Sequence of chain 1.A:
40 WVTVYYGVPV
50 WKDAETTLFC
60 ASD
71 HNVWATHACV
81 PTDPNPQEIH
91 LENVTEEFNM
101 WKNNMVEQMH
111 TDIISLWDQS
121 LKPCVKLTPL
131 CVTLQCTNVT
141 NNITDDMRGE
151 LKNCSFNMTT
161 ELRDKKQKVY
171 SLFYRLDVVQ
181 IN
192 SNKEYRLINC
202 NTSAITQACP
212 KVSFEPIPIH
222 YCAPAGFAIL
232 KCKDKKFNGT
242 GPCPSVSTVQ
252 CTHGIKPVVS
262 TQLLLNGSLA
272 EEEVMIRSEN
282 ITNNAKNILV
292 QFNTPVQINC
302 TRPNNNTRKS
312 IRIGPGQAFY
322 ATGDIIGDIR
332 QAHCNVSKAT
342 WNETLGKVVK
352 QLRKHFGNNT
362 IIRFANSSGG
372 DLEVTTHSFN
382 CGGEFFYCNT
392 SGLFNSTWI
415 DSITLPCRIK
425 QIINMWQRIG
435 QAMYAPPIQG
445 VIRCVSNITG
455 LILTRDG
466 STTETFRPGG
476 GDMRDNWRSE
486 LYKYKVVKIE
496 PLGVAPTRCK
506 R

Binding-site contacts:
Ligand atom C8 contacts residue ASN141 of chain 1.A at 3.4 Å.
Ligand atom O7 contacts residue ASN142 of chain 1.A at 4.1 Å.
Ligand atom C1 contacts residue ASN142 of chain 1.A at 1.4 Å.
Ligand atom C8 contacts residue ASN142 of chain 1.A at 4.2 Å.
Ligand atom C4 contacts residue ASN142 of chain 1.A at 4.1 Å.
Ligand atom C2 contacts residue ASN142 of chain 1.A at 2.4 Å.
Ligand atom O5 contacts residue ASN142 of chain 1.A at 2.4 Å (h-bond).
Ligand atom O7 contacts residue ASN141 of chain 1.A at 3.9 Å.
Ligand atom C7 contacts residue ASN142 of chain 1.A at 3.7 Å.
Ligand atom C3 contacts residue ASN142 of chain 1.A at 3.7 Å.
Ligand atom C7 contacts residue ASN141 of chain 1.A at 4.0 Å.
Ligand atom N2 contacts residue ASN142 of chain 1.A at 2.8 Å (h-bond).
Ligand atom C5 contacts residue ASN142 of chain 1.A at 3.6 Å.

A small-molecule ligand and the protein it binds are described below.
Small molecule (SMILES): CC(=O)N[C@@H]1[C@@H](O)[C@H](O)[C@@H](CO)O[C@H]1O